The small molecule below binds the protein below.
Small molecule (SMILES): Nc1ncnc2c1ncn2[C@H]1C[C@H](O)[C@@H](COP(=O)(O)O)O1

Sequence of chain 11.A:
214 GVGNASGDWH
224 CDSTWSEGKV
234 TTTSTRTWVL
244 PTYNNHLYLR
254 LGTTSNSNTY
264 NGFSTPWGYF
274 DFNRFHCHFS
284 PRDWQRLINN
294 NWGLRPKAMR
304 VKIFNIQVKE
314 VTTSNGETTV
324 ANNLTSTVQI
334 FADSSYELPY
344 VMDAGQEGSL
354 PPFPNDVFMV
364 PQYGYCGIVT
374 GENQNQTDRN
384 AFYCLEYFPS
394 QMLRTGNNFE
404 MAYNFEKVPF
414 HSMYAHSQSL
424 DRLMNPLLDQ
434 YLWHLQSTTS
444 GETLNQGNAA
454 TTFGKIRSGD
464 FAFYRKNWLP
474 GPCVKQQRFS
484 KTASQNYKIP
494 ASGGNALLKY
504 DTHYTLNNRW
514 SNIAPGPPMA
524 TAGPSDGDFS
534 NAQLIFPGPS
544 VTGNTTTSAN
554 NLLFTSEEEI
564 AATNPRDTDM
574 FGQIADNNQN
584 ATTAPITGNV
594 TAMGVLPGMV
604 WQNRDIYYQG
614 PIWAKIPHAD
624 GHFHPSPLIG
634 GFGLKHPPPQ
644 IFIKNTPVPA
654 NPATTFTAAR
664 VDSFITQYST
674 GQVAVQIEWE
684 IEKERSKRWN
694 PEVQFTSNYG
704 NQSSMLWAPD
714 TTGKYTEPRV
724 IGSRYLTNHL

Sequence of chain 20.A:
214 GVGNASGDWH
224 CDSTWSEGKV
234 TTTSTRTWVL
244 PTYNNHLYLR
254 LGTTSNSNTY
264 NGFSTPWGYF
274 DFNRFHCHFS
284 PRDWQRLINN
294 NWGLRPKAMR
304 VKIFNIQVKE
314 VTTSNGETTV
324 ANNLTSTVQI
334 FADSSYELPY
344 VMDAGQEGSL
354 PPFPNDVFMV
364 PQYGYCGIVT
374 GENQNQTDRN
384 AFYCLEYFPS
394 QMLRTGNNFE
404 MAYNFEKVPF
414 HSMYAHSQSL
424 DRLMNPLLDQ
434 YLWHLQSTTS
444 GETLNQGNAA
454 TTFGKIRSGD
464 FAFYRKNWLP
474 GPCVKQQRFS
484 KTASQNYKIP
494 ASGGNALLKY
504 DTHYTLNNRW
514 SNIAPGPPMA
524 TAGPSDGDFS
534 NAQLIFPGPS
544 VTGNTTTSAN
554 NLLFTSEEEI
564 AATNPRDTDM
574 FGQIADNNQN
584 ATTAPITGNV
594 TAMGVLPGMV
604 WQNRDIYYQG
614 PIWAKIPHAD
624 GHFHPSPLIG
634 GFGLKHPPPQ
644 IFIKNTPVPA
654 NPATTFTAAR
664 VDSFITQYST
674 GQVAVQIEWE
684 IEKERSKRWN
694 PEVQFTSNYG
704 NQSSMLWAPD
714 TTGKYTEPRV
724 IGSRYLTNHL

Binding-site contacts:
Ligand atom C1' contacts residue PRO628 of chain 11.A at 3.9 Å (hydrophobic).
Ligand atom N9 contacts residue PRO628 of chain 11.A at 3.7 Å.
Ligand atom N6 contacts residue PHE635 of chain 11.A at 3.7 Å.
Ligand atom C8 contacts residue HIS627 of chain 11.A at 3.5 Å.
Ligand atom C6 contacts residue SER629 of chain 11.A at 3.5 Å.
Ligand atom N1 contacts residue VAL411 of chain 11.A at 4.3 Å.
Ligand atom C8 contacts residue SER629 of chain 11.A at 4.2 Å.
Ligand atom C8 contacts residue PRO412 of chain 11.A at 4.3 Å (hydrophobic).
Ligand atom N7 contacts residue PRO412 of chain 11.A at 4.3 Å.
Ligand atom N6 contacts residue GLY636 of chain 11.A at 3.2 Å (h-bond).
Ligand atom N9 contacts residue PRO412 of chain 11.A at 4.2 Å.
Ligand atom C6 contacts residue PRO412 of chain 11.A at 4.3 Å (hydrophobic).
Ligand atom N1 contacts residue GLY636 of chain 11.A at 2.9 Å (h-bond).
Ligand atom N1 contacts residue PRO628 of chain 11.A at 3.2 Å (h-bond).
Ligand atom O3' contacts residue PRO628 of chain 11.A at 4.1 Å.
Ligand atom O2P contacts residue ASP623 of chain 20.A at 3.2 Å (salt-bridge).
Ligand atom C6 contacts residue PRO628 of chain 11.A at 2.8 Å (hydrophobic).
Ligand atom C1' contacts residue HIS627 of chain 11.A at 4.3 Å.
Ligand atom N7 contacts residue SER629 of chain 11.A at 3.1 Å (h-bond).
Ligand atom N6 contacts residue GLY634 of chain 11.A at 3.8 Å.
Ligand atom C2' contacts residue PRO628 of chain 11.A at 3.6 Å (hydrophobic).
Ligand atom C5 contacts residue PRO628 of chain 11.A at 2.7 Å (hydrophobic).
Ligand atom N3 contacts residue PRO628 of chain 11.A at 3.5 Å (h-bond).
Ligand atom O1P contacts residue HIS625 of chain 20.A at 2.8 Å (h-bond).
Ligand atom C6 contacts residue GLY636 of chain 11.A at 3.6 Å.
Ligand atom N7 contacts residue PRO628 of chain 11.A at 3.3 Å (h-bond).
Ligand atom N6 contacts residue SER629 of chain 11.A at 3.0 Å (h-bond).
Ligand atom C4 contacts residue PRO628 of chain 11.A at 3.0 Å (hydrophobic).
Ligand atom C5 contacts residue SER629 of chain 11.A at 3.5 Å.
Ligand atom C8 contacts residue PRO628 of chain 11.A at 3.8 Å (hydrophobic).
Ligand atom P contacts residue HIS625 of chain 20.A at 3.9 Å.
Ligand atom N7 contacts residue HIS627 of chain 11.A at 4.1 Å.
Ligand atom C3' contacts residue HIS627 of chain 11.A at 4.3 Å.
Ligand atom C2 contacts residue PRO628 of chain 11.A at 3.5 Å (hydrophobic).
Ligand atom C2 contacts residue GLY636 of chain 11.A at 3.2 Å.
Ligand atom C2' contacts residue HIS627 of chain 11.A at 3.2 Å.
Ligand atom C5 contacts residue PRO412 of chain 11.A at 4.2 Å (hydrophobic).
Ligand atom N6 contacts residue PRO628 of chain 11.A at 3.4 Å (h-bond).
Ligand atom N7 contacts residue ASN606 of chain 11.A at 4.2 Å.
Ligand atom C4 contacts residue PRO412 of chain 11.A at 4.1 Å (hydrophobic).